This protein binds this small molecule.
Small molecule (SMILES): CC(=O)N[C@@H]1[C@@H](O)[C@H](O)[C@@H](CO)O[C@H]1O

Sequence of chain 1.A:
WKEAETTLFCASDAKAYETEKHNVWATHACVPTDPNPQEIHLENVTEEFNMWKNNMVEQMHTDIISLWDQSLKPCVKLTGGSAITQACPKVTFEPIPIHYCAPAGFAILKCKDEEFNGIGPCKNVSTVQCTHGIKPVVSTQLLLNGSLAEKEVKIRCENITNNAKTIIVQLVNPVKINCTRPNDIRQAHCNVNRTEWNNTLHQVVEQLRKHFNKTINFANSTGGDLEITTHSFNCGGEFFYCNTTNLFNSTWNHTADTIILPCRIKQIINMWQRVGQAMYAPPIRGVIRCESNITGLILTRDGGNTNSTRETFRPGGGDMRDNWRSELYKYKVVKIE

Binding-site contacts:
Ligand atom C1 contacts residue ASN222 of chain 1.A at 1.4 Å.
Ligand atom C5 contacts residue HIS263 of chain 1.A at 4.0 Å.
Ligand atom O5 contacts residue ASN222 of chain 1.A at 2.4 Å (h-bond).
Ligand atom N2 contacts residue ASN222 of chain 1.A at 2.9 Å (h-bond).
Ligand atom C1 contacts residue HIS263 of chain 1.A at 4.2 Å.
Ligand atom C3 contacts residue ASN222 of chain 1.A at 3.8 Å.
Ligand atom C8 contacts residue ASN222 of chain 1.A at 4.5 Å.
Ligand atom C7 contacts residue ASN222 of chain 1.A at 3.4 Å.
Ligand atom C5 contacts residue ASN222 of chain 1.A at 3.6 Å.
Ligand atom O7 contacts residue ASN222 of chain 1.A at 3.4 Å (h-bond).
Ligand atom C2 contacts residue ASN222 of chain 1.A at 2.5 Å.
Ligand atom C4 contacts residue ASN222 of chain 1.A at 4.2 Å.
Ligand atom O5 contacts residue HIS263 of chain 1.A at 3.9 Å.
Ligand atom C6 contacts residue HIS263 of chain 1.A at 4.3 Å.